Binding-site contacts:
Ligand atom O14 contacts residue ASP156 of chain 2.A at 3.5 Å (salt-bridge).
Ligand atom C18 contacts residue ASP102 of chain 2.A at 3.2 Å.
Ligand atom N3 contacts residue ASP156 of chain 2.A at 2.7 Å (salt-bridge).
Ligand atom C7 contacts residue CYS158 of chain 2.A at 3.6 Å (hydrophobic).
Ligand atom O14 contacts residue GLY230 of chain 2.A at 2.8 Å (h-bond).
Ligand atom N5 contacts residue MET260 of chain 2.A at 3.4 Å.
Ligand atom N16 contacts residue TYR106 of chain 2.A at 3.5 Å (h-bond).
Ligand atom N13 contacts residue MET260 of chain 2.A at 3.6 Å (h-bond).
Ligand atom C9 contacts residue TYR106 of chain 2.A at 3.5 Å (hydrophobic).
Ligand atom C21 contacts residue ASP280 of chain 2.A at 3.5 Å.
Ligand atom N13 contacts residue LEU231 of chain 2.A at 2.8 Å (h-bond).
Ligand atom C2 contacts residue ASP156 of chain 2.A at 3.5 Å.
Ligand atom C8 contacts residue TYR106 of chain 2.A at 3.6 Å (hydrophobic).
Ligand atom C17 contacts residue GLY261 of chain 2.A at 3.5 Å.
Ligand atom N5 contacts residue ASP102 of chain 2.A at 2.8 Å (salt-bridge).
Ligand atom C10 contacts residue TYR106 of chain 2.A at 3.5 Å (hydrophobic).
Ligand atom N20 contacts residue ASP280 of chain 2.A at 2.7 Å (salt-bridge).
Ligand atom N15 contacts residue ASP156 of chain 2.A at 2.9 Å (salt-bridge).
Ligand atom C8 contacts residue MET260 of chain 2.A at 3.6 Å (hydrophobic).
Ligand atom C4 contacts residue ASP156 of chain 2.A at 3.6 Å.
Ligand atom C4 contacts residue MET260 of chain 2.A at 3.6 Å (hydrophobic).
Ligand atom C4 contacts residue ASP102 of chain 2.A at 3.5 Å.
Ligand atom O14 contacts residue GLN203 of chain 2.A at 2.9 Å (h-bond).
Ligand atom C26 contacts residue VAL282 of chain 2.A at 3.5 Å (hydrophobic).
Ligand atom N15 contacts residue ASP102 of chain 2.A at 2.8 Å (salt-bridge).
Ligand atom C25 contacts residue ASN70 of chain 2.A at 3.6 Å.
Ligand atom C24 contacts residue GLY69 of chain 2.A at 3.5 Å.
Ligand atom C18 contacts residue TYR106 of chain 2.A at 3.6 Å (hydrophobic).
Ligand atom N11 contacts residue TYR106 of chain 2.A at 3.4 Å.
Ligand atom C2 contacts residue CYS158 of chain 2.A at 3.6 Å (hydrophobic).
Ligand atom C19 contacts residue ASP280 of chain 2.A at 3.5 Å.
Ligand atom C12 contacts residue TYR106 of chain 2.A at 3.5 Å (hydrophobic).
Ligand atom C6 contacts residue TYR106 of chain 2.A at 3.6 Å (hydrophobic).
Ligand atom N16 contacts residue ALA232 of chain 2.A at 2.9 Å (h-bond).
Ligand atom C17 contacts residue TYR106 of chain 2.A at 3.6 Å (hydrophobic).
Ligand atom N5 contacts residue TYR106 of chain 2.A at 3.4 Å.
Ligand atom N11 contacts residue GLY261 of chain 2.A at 3.5 Å.
Ligand atom O14 contacts residue CYS158 of chain 2.A at 3.4 Å.
Ligand atom N15 contacts residue ILE201 of chain 2.A at 3.6 Å.
Ligand atom O14 contacts residue GLY229 of chain 2.A at 3.3 Å.

Sequence of chain 2.A:
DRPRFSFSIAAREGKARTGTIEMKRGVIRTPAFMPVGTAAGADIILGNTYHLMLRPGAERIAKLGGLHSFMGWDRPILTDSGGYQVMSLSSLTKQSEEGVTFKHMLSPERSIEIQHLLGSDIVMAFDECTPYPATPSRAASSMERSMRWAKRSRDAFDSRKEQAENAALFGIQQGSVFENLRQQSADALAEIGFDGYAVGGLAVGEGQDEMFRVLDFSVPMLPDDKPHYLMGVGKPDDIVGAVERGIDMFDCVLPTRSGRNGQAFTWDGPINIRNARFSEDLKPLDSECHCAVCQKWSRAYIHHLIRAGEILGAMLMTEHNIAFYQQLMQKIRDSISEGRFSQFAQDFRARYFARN

A small-molecule ligand and the protein it binds are described below.
Small molecule (SMILES): CNc1nc2c(CCNCC3CCCCC3)c3nc(N)[nH]c(=O)c3cc2[nH]1